Sequence of chain 1.A:
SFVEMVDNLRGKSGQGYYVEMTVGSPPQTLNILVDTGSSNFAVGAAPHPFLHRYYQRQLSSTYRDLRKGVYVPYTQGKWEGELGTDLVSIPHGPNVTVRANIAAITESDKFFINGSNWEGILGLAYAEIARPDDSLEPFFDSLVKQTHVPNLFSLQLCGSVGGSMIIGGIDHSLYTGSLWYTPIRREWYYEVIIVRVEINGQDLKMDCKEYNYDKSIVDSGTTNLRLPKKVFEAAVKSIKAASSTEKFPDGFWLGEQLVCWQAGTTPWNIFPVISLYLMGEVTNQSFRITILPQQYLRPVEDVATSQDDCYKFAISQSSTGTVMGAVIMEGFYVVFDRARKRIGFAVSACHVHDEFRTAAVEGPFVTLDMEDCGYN

The protein below binds the small molecule below.
Small molecule (SMILES): COC[C@@H](Oc1cc(C[C@@H]2C[S@@](=O)C[C@H](NCc3cccc(C(C)(C)C)c3)[C@H]2O)cc(F)c1N)C(F)(F)F

Binding-site contacts:
Ligand atom F1 contacts residue GLY246 of chain 1.A at 3.2 Å.
Ligand atom O61 contacts residue GLY50 of chain 1.A at 3.5 Å (h-bond).
Ligand atom O61 contacts residue TYR87 of chain 1.A at 3.5 Å.
Ligand atom C2 contacts residue GLN28 of chain 1.A at 3.7 Å.
Ligand atom O61 contacts residue SER51 of chain 1.A at 3.6 Å.
Ligand atom F63 contacts residue PHE124 of chain 1.A at 3.1 Å.
Ligand atom C14 contacts residue GLY246 of chain 1.A at 3.5 Å.
Ligand atom F4 contacts residue GLN28 of chain 1.A at 2.8 Å.
Ligand atom F3 contacts residue THR248 of chain 1.A at 3.2 Å.
Ligand atom C16 contacts residue ASP48 of chain 1.A at 3.6 Å.
Ligand atom C23 contacts residue ASP244 of chain 1.A at 3.4 Å.
Ligand atom O61 contacts residue ASP48 of chain 1.A at 2.6 Å (salt-bridge).
Ligand atom C5 contacts residue GLY246 of chain 1.A at 3.6 Å.
Ligand atom C21 contacts residue ASP48 of chain 1.A at 3.6 Å.
Ligand atom C25 contacts residue THR247 of chain 1.A at 3.2 Å.
Ligand atom F63 contacts residue GLY90 of chain 1.A at 3.6 Å.
Ligand atom C25 contacts residue ASP244 of chain 1.A at 3.2 Å.
Ligand atom C2 contacts residue GLY29 of chain 1.A at 3.6 Å.
Ligand atom F63 contacts residue GLN89 of chain 1.A at 3.3 Å.
Ligand atom N33 contacts residue ASP244 of chain 1.A at 2.8 Å (salt-bridge).
Ligand atom C39 contacts residue GLY50 of chain 1.A at 3.4 Å.
Ligand atom F3 contacts residue GLY246 of chain 1.A at 3.6 Å.
Ligand atom C29 contacts residue GLY246 of chain 1.A at 3.6 Å.
Ligand atom F3 contacts residue GLY27 of chain 1.A at 3.6 Å.
Ligand atom C57 contacts residue VAL85 of chain 1.A at 3.5 Å (hydrophobic).
Ligand atom C46 contacts residue THR88 of chain 1.A at 3.4 Å.
Ligand atom C2 contacts residue GLY246 of chain 1.A at 3.7 Å.
Ligand atom F4 contacts residue GLY29 of chain 1.A at 3.2 Å.
Ligand atom O32 contacts residue GLN89 of chain 1.A at 3.6 Å (h-bond).
Ligand atom C35 contacts residue GLY50 of chain 1.A at 3.5 Å.
Ligand atom C10 contacts residue GLN89 of chain 1.A at 3.7 Å.
Ligand atom F1 contacts residue GLY29 of chain 1.A at 3.5 Å.
Ligand atom C35 contacts residue ASP244 of chain 1.A at 3.6 Å.
Ligand atom O32 contacts residue THR88 of chain 1.A at 2.8 Å (h-bond).
Ligand atom O32 contacts residue TYR87 of chain 1.A at 3.3 Å.
Ligand atom F1 contacts residue LEU46 of chain 1.A at 3.5 Å.
Ligand atom F3 contacts residue GLY29 of chain 1.A at 3.3 Å.
Ligand atom N64 contacts residue PHE124 of chain 1.A at 2.8 Å (h-bond).
Ligand atom C42 contacts residue PRO86 of chain 1.A at 3.4 Å (hydrophobic).
Ligand atom N33 contacts residue GLY50 of chain 1.A at 3.1 Å (h-bond).